A protein and the small-molecule ligand that binds it are described below.
Small molecule (SMILES): CC(=O)N[C@H]1[C@H](O[C@H]2[C@H](O)[C@@H](NC(C)=O)CO[C@@H]2CO)O[C@H](CO)[C@@H](O)[C@@H]1O

Sequence of chain 1.A:
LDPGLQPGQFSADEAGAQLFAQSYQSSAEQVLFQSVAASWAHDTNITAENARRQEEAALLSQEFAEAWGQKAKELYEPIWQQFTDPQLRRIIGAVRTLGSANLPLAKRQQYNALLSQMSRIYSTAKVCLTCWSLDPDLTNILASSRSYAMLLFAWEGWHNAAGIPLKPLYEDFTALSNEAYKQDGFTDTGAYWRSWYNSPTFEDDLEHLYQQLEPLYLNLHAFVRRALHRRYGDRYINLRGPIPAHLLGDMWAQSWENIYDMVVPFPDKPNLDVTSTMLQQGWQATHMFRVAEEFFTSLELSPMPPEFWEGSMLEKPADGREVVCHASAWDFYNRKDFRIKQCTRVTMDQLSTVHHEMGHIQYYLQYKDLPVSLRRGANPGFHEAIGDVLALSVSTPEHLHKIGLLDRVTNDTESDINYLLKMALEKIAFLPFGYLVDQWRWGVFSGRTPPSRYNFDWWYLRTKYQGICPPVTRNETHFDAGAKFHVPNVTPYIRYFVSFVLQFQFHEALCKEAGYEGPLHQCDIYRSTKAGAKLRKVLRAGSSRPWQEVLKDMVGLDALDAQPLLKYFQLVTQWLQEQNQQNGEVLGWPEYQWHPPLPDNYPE

Binding-site contacts:
Ligand atom C8 contacts residue GLU403 of chain 1.A at 3.2 Å.
Ligand atom O5 contacts residue ASN416 of chain 1.A at 2.4 Å (h-bond).
Ligand atom O7 contacts residue PRO524 of chain 1.A at 3.6 Å.
Ligand atom C3 contacts residue ASN416 of chain 1.A at 3.8 Å.
Ligand atom C4 contacts residue ASN416 of chain 1.A at 4.2 Å.
Ligand atom C2 contacts residue ASN416 of chain 1.A at 2.5 Å.
Ligand atom C4 contacts residue GLU522 of chain 1.A at 4.0 Å.
Ligand atom C1 contacts residue GLN527 of chain 1.A at 3.7 Å.
Ligand atom C4 contacts residue PRO524 of chain 1.A at 4.5 Å (hydrophobic).
Ligand atom O3 contacts residue GLU522 of chain 1.A at 4.3 Å.
Ligand atom C1 contacts residue ASN416 of chain 1.A at 1.4 Å.
Ligand atom O6 contacts residue GLU522 of chain 1.A at 3.6 Å.
Ligand atom C2 contacts residue GLN527 of chain 1.A at 3.7 Å.
Ligand atom O4 contacts residue GLU522 of chain 1.A at 4.4 Å.
Ligand atom O4 contacts residue PRO524 of chain 1.A at 3.9 Å.
Ligand atom O7 contacts residue ASN416 of chain 1.A at 3.6 Å (h-bond).
Ligand atom C8 contacts residue GLN527 of chain 1.A at 4.0 Å.
Ligand atom C7 contacts residue ASN416 of chain 1.A at 3.4 Å.
Ligand atom C7 contacts residue GLN527 of chain 1.A at 4.0 Å.
Ligand atom O5 contacts residue GLY523 of chain 1.A at 4.1 Å.
Ligand atom C5 contacts residue ASN416 of chain 1.A at 3.6 Å.
Ligand atom C3 contacts residue PRO524 of chain 1.A at 3.9 Å (hydrophobic).
Ligand atom O3 contacts residue PRO524 of chain 1.A at 4.2 Å.
Ligand atom N2 contacts residue ASN416 of chain 1.A at 2.9 Å (h-bond).
Ligand atom N2 contacts residue GLN527 of chain 1.A at 3.0 Å (h-bond).
Ligand atom C3 contacts residue GLN527 of chain 1.A at 3.8 Å.
Ligand atom O3 contacts residue GLY523 of chain 1.A at 4.5 Å.
Ligand atom O6 contacts residue GLY523 of chain 1.A at 3.6 Å (h-bond).